The protein below binds the small molecule below.
Small molecule (SMILES): CC(=O)N[C@@H]1[C@@H](O)[C@H](O)[C@@H](CO)O[C@H]1O

Binding-site contacts:
Ligand atom C4 contacts residue ASN53 of chain 1.B at 4.1 Å.
Ligand atom O5 contacts residue ASN53 of chain 1.B at 2.4 Å (h-bond).
Ligand atom N2 contacts residue LEU46 of chain 1.B at 4.3 Å.
Ligand atom C7 contacts residue LEU46 of chain 1.B at 4.1 Å (hydrophobic).
Ligand atom O7 contacts residue PRO48 of chain 1.B at 4.3 Å.
Ligand atom C2 contacts residue ASN53 of chain 1.B at 2.4 Å.
Ligand atom C5 contacts residue ASN53 of chain 1.B at 3.6 Å.
Ligand atom C7 contacts residue ASN53 of chain 1.B at 3.5 Å.
Ligand atom C1 contacts residue ASN53 of chain 1.B at 1.4 Å.
Ligand atom N2 contacts residue ASN53 of chain 1.B at 3.0 Å (h-bond).
Ligand atom C8 contacts residue PRO48 of chain 1.B at 4.5 Å (hydrophobic).
Ligand atom C3 contacts residue ASN53 of chain 1.B at 3.8 Å.
Ligand atom O7 contacts residue ASN53 of chain 1.B at 3.6 Å.
Ligand atom C8 contacts residue LEU46 of chain 1.B at 4.0 Å (hydrophobic).

Sequence of chain 1.B:
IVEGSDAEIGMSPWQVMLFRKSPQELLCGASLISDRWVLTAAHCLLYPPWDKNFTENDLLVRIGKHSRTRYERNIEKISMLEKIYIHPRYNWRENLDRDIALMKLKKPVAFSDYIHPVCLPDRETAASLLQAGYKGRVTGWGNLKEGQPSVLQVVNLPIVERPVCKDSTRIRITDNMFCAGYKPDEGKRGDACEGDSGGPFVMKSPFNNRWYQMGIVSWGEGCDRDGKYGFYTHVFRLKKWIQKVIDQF